Sequence of chain 1.A:
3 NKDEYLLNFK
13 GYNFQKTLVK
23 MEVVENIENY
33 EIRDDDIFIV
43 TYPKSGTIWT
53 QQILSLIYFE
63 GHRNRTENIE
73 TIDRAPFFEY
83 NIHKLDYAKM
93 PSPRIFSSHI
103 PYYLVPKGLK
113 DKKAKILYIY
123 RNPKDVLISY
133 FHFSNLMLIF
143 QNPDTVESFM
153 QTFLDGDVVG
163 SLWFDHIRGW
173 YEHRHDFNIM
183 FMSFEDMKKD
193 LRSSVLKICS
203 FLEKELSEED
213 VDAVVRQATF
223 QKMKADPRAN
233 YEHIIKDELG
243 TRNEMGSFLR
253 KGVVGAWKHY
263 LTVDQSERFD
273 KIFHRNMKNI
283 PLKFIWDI

The protein below binds the small molecule below.
Small molecule (SMILES): Nc1cccc2ccccc12

Binding-site contacts:
Ligand atom N01 contacts residue PHE79 of chain 1.A at 4.1 Å.
Ligand atom C10 contacts residue PHE250 of chain 1.A at 4.1 Å (hydrophobic).
Ligand atom C07 contacts residue LEU20 of chain 1.A at 3.7 Å (hydrophobic).
Ligand atom C11 contacts residue PHE79 of chain 1.A at 4.4 Å (hydrophobic).
Ligand atom C03 contacts residue LEU20 of chain 1.A at 4.2 Å (hydrophobic).
Ligand atom C08 contacts residue PHE142 of chain 1.A at 4.4 Å (hydrophobic).
Ligand atom C06 contacts residue PHE142 of chain 1.A at 4.4 Å (hydrophobic).
Ligand atom C07 contacts residue ILE141 of chain 1.A at 4.0 Å (hydrophobic).
Ligand atom C06 contacts residue TYR82 of chain 1.A at 4.0 Å (hydrophobic).
Ligand atom N01 contacts residue HIS101 of chain 1.A at 3.0 Å (h-bond).
Ligand atom C10 contacts residue LEU241 of chain 1.A at 4.3 Å (hydrophobic).
Ligand atom C06 contacts residue ILE141 of chain 1.A at 4.2 Å (hydrophobic).
Ligand atom C02 contacts residue PHE79 of chain 1.A at 3.9 Å (hydrophobic).
Ligand atom C05 contacts residue PHE79 of chain 1.A at 3.5 Å (hydrophobic).
Ligand atom C09 contacts residue PHE142 of chain 1.A at 4.2 Å (hydrophobic).
Ligand atom C08 contacts residue HIS101 of chain 1.A at 3.2 Å.
Ligand atom C11 contacts residue LEU241 of chain 1.A at 3.5 Å (hydrophobic).
Ligand atom C08 contacts residue TYR82 of chain 1.A at 4.4 Å (hydrophobic).
Ligand atom C03 contacts residue ILE141 of chain 1.A at 4.3 Å (hydrophobic).
Ligand atom C09 contacts residue TYR82 of chain 1.A at 3.7 Å (hydrophobic).
Ligand atom C05 contacts residue PHE250 of chain 1.A at 4.1 Å (hydrophobic).
Ligand atom C10 contacts residue PHE79 of chain 1.A at 3.9 Å (hydrophobic).
Ligand atom C04 contacts residue PHE79 of chain 1.A at 4.1 Å (hydrophobic).
Ligand atom C04 contacts residue HIS101 of chain 1.A at 3.4 Å.
Ligand atom C06 contacts residue LEU20 of chain 1.A at 3.8 Å (hydrophobic).
Ligand atom C07 contacts residue LEU241 of chain 1.A at 4.1 Å (hydrophobic).
Ligand atom C10 contacts residue TYR233 of chain 1.A at 4.0 Å (hydrophobic).
Ligand atom C09 contacts residue HIS101 of chain 1.A at 4.2 Å.